Binding-site contacts:
Ligand atom O contacts residue MET165 of chain 1.A at 4.0 Å.
Ligand atom C5 contacts residue GLU166 of chain 1.A at 3.8 Å.
Ligand atom N contacts residue PHE140 of chain 1.A at 2.8 Å (h-bond).
Ligand atom C contacts residue LEU141 of chain 1.A at 4.0 Å (hydrophobic).
Ligand atom C9 contacts residue GLN189 of chain 1.A at 3.9 Å.
Ligand atom C3 contacts residue ASN142 of chain 1.A at 3.9 Å.
Ligand atom C contacts residue ASN142 of chain 1.A at 3.6 Å.
Ligand atom C8 contacts residue GLN189 of chain 1.A at 3.9 Å.
Ligand atom C7 contacts residue MET165 of chain 1.A at 3.9 Å (hydrophobic).
Ligand atom CL contacts residue ASP187 of chain 1.A at 3.4 Å.
Ligand atom N contacts residue LEU141 of chain 1.A at 3.5 Å.
Ligand atom C2 contacts residue CYS145 of chain 1.A at 3.7 Å (hydrophobic).
Ligand atom C10 contacts residue MET165 of chain 1.A at 3.8 Å (hydrophobic).
Ligand atom N1 contacts residue SER144 of chain 1.A at 3.5 Å (h-bond).
Ligand atom C contacts residue GLU166 of chain 1.A at 3.6 Å.
Ligand atom C11 contacts residue HIS164 of chain 1.A at 3.3 Å.
Ligand atom N contacts residue GLU166 of chain 1.A at 3.2 Å (salt-bridge).
Ligand atom C9 contacts residue MET49 of chain 1.A at 3.6 Å (hydrophobic).
Ligand atom CL contacts residue HIS164 of chain 1.A at 4.0 Å.
Ligand atom C1 contacts residue LEU141 of chain 1.A at 3.6 Å (hydrophobic).
Ligand atom O contacts residue GLU166 of chain 1.A at 3.0 Å (salt-bridge).
Ligand atom N1 contacts residue GLU166 of chain 1.A at 3.9 Å.
Ligand atom C8 contacts residue MET165 of chain 1.A at 3.6 Å (hydrophobic).
Ligand atom C4 contacts residue ASN142 of chain 1.A at 3.4 Å.
Ligand atom C2 contacts residue HIS163 of chain 1.A at 3.4 Å.
Ligand atom C1 contacts residue PHE140 of chain 1.A at 3.8 Å (hydrophobic).
Ligand atom CL contacts residue MET49 of chain 1.A at 3.6 Å.
Ligand atom N1 contacts residue HIS163 of chain 1.A at 2.9 Å (h-bond).
Ligand atom C1 contacts residue GLU166 of chain 1.A at 3.6 Å.
Ligand atom C9 contacts residue MET165 of chain 1.A at 3.4 Å (hydrophobic).
Ligand atom N1 contacts residue LEU141 of chain 1.A at 3.7 Å.
Ligand atom C1 contacts residue ASN142 of chain 1.A at 3.5 Å.
Ligand atom C11 contacts residue MET165 of chain 1.A at 3.9 Å (hydrophobic).
Ligand atom N1 contacts residue PHE140 of chain 1.A at 3.6 Å.
Ligand atom C10 contacts residue HIS164 of chain 1.A at 4.0 Å.
Ligand atom CL contacts residue ARG188 of chain 1.A at 3.9 Å.
Ligand atom C9 contacts residue ARG188 of chain 1.A at 3.6 Å.
Ligand atom CL contacts residue HIS41 of chain 1.A at 3.5 Å.
Ligand atom C11 contacts residue MET49 of chain 1.A at 3.8 Å (hydrophobic).
Ligand atom C10 contacts residue MET49 of chain 1.A at 3.4 Å (hydrophobic).

The small molecule below binds the protein below.
Small molecule (SMILES): Cc1n[nH]cc1CC(=O)Nc1cccc(Cl)c1

Sequence of chain 1.A:
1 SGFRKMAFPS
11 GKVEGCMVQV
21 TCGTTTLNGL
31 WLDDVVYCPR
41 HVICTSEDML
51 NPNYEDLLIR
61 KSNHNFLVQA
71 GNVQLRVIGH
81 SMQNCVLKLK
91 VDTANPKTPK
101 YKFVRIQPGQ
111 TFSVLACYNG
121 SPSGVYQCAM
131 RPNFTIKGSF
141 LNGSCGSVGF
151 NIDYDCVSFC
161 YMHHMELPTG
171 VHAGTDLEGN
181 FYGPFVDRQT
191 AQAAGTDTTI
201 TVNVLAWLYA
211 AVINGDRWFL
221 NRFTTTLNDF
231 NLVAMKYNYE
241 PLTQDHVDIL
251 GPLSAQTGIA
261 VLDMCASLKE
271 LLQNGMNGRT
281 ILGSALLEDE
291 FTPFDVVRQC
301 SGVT

Sequence of chain 2.A:
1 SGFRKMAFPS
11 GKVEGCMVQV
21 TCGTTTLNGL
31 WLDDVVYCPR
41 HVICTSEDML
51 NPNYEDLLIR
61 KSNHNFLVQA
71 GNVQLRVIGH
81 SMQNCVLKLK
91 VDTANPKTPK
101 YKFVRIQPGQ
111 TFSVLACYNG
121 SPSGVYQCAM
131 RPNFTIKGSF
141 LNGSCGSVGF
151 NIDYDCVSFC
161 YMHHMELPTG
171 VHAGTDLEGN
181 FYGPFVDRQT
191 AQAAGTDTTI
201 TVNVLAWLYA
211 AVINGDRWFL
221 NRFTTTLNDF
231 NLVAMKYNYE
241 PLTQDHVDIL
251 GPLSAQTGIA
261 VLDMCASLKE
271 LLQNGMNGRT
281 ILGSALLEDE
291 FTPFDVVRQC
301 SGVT